Binding-site contacts:
Ligand atom C3 contacts residue ASN416 of chain 1.A at 3.8 Å.
Ligand atom C6 contacts residue SER261 of chain 1.A at 3.9 Å.
Ligand atom C1 contacts residue SER261 of chain 1.A at 3.8 Å.
Ligand atom O5 contacts residue ASN416 of chain 1.A at 2.3 Å (h-bond).
Ligand atom C4 contacts residue ASN416 of chain 1.A at 4.2 Å.
Ligand atom N2 contacts residue ASN416 of chain 1.A at 2.9 Å (h-bond).
Ligand atom C8 contacts residue ASN232 of chain 1.A at 3.8 Å.
Ligand atom C5 contacts residue ASN416 of chain 1.A at 3.6 Å.
Ligand atom C8 contacts residue NAG1 of chain 1.T at 3.4 Å.
Ligand atom O6 contacts residue SER261 of chain 1.A at 3.5 Å (h-bond).
Ligand atom C1 contacts residue ASN416 of chain 1.A at 1.4 Å.
Ligand atom O5 contacts residue SER261 of chain 1.A at 2.9 Å (h-bond).
Ligand atom C8 contacts residue ASN416 of chain 1.A at 4.0 Å.
Ligand atom C2 contacts residue ASN416 of chain 1.A at 2.4 Å.
Ligand atom O7 contacts residue ASN416 of chain 1.A at 3.8 Å.
Ligand atom C5 contacts residue SER261 of chain 1.A at 4.0 Å.
Ligand atom C7 contacts residue ASN416 of chain 1.A at 3.6 Å.

A small-molecule ligand and the protein it binds are described below.
Small molecule (SMILES): CC(=O)N[C@@H]1[C@@H](O)[C@H](O)[C@@H](CO)O[C@H]1O

Sequence of chain 1.A:
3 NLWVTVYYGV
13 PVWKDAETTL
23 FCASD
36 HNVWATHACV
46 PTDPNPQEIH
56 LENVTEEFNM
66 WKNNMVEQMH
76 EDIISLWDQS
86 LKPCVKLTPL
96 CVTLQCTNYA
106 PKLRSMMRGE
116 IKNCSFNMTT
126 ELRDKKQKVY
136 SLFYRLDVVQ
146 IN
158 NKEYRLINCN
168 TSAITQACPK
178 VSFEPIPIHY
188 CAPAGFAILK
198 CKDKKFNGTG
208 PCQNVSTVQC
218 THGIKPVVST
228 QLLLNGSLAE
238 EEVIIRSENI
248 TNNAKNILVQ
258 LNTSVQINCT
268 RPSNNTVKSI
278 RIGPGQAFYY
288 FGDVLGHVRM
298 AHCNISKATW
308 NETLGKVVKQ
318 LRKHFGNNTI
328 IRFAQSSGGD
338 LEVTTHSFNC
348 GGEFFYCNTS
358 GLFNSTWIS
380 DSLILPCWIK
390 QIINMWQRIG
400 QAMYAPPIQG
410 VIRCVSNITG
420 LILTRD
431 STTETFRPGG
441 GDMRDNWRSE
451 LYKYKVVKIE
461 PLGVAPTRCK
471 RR